A protein and the small-molecule ligand that binds it are described below.
Small molecule (SMILES): CC(=O)N[C@H]1[C@H](O[C@H]2[C@H](O)[C@@H](NC(C)=O)CO[C@@H]2CO)O[C@H](CO)[C@@H](O[C@@H]2O[C@H](CO[C@H]3O[C@H](CO[C@H]4O[C@H](CO)[C@@H](O)[C@H](O)[C@@H]4O[C@H]4O[C@H](CO)[C@@H](O)[C@H](O)[C@@H]4O)[C@@H](O)[C@H](O)[C@@H]3O)[C@@H](O)[C@H](O[C@H]3O[C@H](CO)[C@@H](O)[C@H](O)[C@@H]3O[C@H]3O[C@H](CO)[C@@H](O)[C@H](O)[C@@H]3O)[C@@H]2O)[C@@H]1O

Binding-site contacts:
Ligand atom O4 contacts residue ASP122 of chain 2.A at 3.7 Å.
Ligand atom O6 contacts residue ILE124 of chain 2.A at 3.3 Å.
Ligand atom O3 contacts residue ILE124 of chain 2.A at 3.8 Å.
Ligand atom C6 contacts residue ASP129 of chain 2.A at 3.5 Å.
Ligand atom O6 contacts residue THR117 of chain 2.A at 2.9 Å (h-bond).
Ligand atom C5 contacts residue ASN86 of chain 2.A at 3.6 Å.
Ligand atom O4 contacts residue THR127 of chain 2.A at 3.3 Å.
Ligand atom C1 contacts residue THR117 of chain 2.A at 3.4 Å.
Ligand atom O5 contacts residue GLY157 of chain 2.A at 3.2 Å.
Ligand atom C8 contacts residue GLU43 of chain 2.A at 3.7 Å.
Ligand atom C2 contacts residue ASN155 of chain 2.A at 3.7 Å.
Ligand atom C3 contacts residue ILE124 of chain 2.A at 3.7 Å (hydrophobic).
Ligand atom O2 contacts residue THR127 of chain 2.A at 3.7 Å.
Ligand atom O6 contacts residue THR127 of chain 2.A at 3.8 Å.
Ligand atom C4 contacts residue THR117 of chain 2.A at 3.8 Å.
Ligand atom O5 contacts residue ASN86 of chain 2.A at 2.3 Å (h-bond).
Ligand atom O3 contacts residue HIS123 of chain 2.A at 3.4 Å.
Ligand atom O4 contacts residue ASP129 of chain 2.A at 2.7 Å (salt-bridge).
Ligand atom C2 contacts residue ASN86 of chain 2.A at 2.4 Å.
Ligand atom C3 contacts residue ASN86 of chain 2.A at 3.7 Å.
Ligand atom O6 contacts residue ASN155 of chain 2.A at 2.9 Å (h-bond).
Ligand atom O4 contacts residue TYR115 of chain 2.A at 3.6 Å.
Ligand atom O4 contacts residue ILE124 of chain 2.A at 3.1 Å (h-bond).
Ligand atom O5 contacts residue THR117 of chain 2.A at 3.5 Å (h-bond).
Ligand atom O5 contacts residue ILE124 of chain 2.A at 3.4 Å.
Ligand atom C4 contacts residue ASP129 of chain 2.A at 3.6 Å.
Ligand atom C6 contacts residue THR117 of chain 2.A at 3.8 Å.
Ligand atom C6 contacts residue ILE124 of chain 2.A at 3.8 Å (hydrophobic).
Ligand atom O7 contacts residue ASN86 of chain 2.A at 3.2 Å (h-bond).
Ligand atom C1 contacts residue ASN86 of chain 2.A at 1.4 Å.
Ligand atom O3 contacts residue ILE166 of chain 2.A at 3.7 Å.
Ligand atom C7 contacts residue ASN86 of chain 2.A at 3.3 Å.
Ligand atom N2 contacts residue ASN86 of chain 2.A at 2.9 Å (h-bond).
Ligand atom O6 contacts residue ALA116 of chain 2.A at 3.2 Å.
Ligand atom C5 contacts residue THR117 of chain 2.A at 3.3 Å.
Ligand atom O6 contacts residue GLY126 of chain 2.A at 3.8 Å.
Ligand atom O7 contacts residue ASN155 of chain 2.A at 2.8 Å (h-bond).
Ligand atom O4 contacts residue HIS123 of chain 2.A at 3.7 Å.
Ligand atom C6 contacts residue ILE124 of chain 2.A at 3.6 Å (hydrophobic).
Ligand atom C1 contacts residue GLY157 of chain 2.A at 3.8 Å.

Sequence of chain 2.A:
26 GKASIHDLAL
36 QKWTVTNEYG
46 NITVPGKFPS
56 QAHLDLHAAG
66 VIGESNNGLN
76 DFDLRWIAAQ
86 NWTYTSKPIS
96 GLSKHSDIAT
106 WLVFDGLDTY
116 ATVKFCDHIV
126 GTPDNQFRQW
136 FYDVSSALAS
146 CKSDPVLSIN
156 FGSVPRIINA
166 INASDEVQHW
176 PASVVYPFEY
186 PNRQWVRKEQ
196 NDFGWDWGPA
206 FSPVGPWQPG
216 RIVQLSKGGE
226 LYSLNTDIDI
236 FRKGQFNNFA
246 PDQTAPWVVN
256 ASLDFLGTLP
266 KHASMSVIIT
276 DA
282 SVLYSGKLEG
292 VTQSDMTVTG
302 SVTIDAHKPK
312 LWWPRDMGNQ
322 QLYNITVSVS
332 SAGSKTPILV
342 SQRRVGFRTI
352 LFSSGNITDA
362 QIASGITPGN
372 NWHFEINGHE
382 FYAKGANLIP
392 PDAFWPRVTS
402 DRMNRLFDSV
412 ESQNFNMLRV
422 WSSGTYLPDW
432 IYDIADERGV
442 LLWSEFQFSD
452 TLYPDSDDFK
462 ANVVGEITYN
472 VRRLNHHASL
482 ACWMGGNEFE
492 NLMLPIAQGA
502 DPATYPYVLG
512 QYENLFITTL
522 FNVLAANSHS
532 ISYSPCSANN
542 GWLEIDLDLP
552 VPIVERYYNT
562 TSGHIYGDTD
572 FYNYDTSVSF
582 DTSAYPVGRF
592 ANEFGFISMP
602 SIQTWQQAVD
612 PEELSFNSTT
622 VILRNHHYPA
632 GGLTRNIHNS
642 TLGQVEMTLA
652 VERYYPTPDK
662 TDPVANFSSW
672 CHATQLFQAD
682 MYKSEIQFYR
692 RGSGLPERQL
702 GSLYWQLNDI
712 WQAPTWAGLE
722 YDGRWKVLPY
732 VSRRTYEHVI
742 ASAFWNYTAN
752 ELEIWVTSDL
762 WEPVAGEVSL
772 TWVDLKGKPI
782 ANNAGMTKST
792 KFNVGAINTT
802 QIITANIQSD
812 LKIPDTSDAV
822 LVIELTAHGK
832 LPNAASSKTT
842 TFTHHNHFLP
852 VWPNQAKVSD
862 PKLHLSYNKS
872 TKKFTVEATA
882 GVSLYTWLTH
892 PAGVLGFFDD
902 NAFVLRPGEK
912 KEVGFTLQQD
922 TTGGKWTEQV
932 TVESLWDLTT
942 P